Binding-site contacts:
Ligand atom C32 contacts residue GLN22 of chain 1.V at 3.9 Å.
Ligand atom B8 contacts residue THR1 of chain 1.V at 1.4 Å.
Ligand atom C24 contacts residue GLY45 of chain 1.V at 3.6 Å.
Ligand atom C33 contacts residue ASP131 of chain 1.W at 3.9 Å.
Ligand atom C24 contacts residue ALA49 of chain 1.V at 3.8 Å (hydrophobic).
Ligand atom O28 contacts residue THR1 of chain 1.V at 2.3 Å (h-bond).
Ligand atom C21 contacts residue LYS33 of chain 1.V at 3.9 Å.
Ligand atom C22 contacts residue THR1 of chain 1.V at 2.9 Å.
Ligand atom C10 contacts residue GLY47 of chain 1.V at 3.3 Å.
Ligand atom C21 contacts residue THR1 of chain 1.V at 2.4 Å.
Ligand atom C2 contacts residue THR21 of chain 1.V at 3.7 Å.
Ligand atom C7 contacts residue THR21 of chain 1.V at 3.8 Å.
Ligand atom O19 contacts residue THR21 of chain 1.V at 3.1 Å (h-bond).
Ligand atom C3 contacts residue SER20 of chain 1.V at 3.5 Å.
Ligand atom C23 contacts residue GLY47 of chain 1.V at 3.6 Å.
Ligand atom N20 contacts residue THR1 of chain 1.V at 3.6 Å.
Ligand atom C3 contacts residue THR21 of chain 1.V at 3.9 Å.
Ligand atom C25 contacts residue CYS31 of chain 1.V at 3.9 Å (hydrophobic).
Ligand atom O27 contacts residue ALA46 of chain 1.V at 3.2 Å.
Ligand atom C14 contacts residue THR48 of chain 1.V at 3.8 Å.
Ligand atom C24 contacts residue GLY47 of chain 1.V at 3.8 Å.
Ligand atom O8 contacts residue ALA49 of chain 1.V at 3.1 Å (h-bond).
Ligand atom C10 contacts residue THR21 of chain 1.V at 3.9 Å.
Ligand atom N20 contacts residue GLY47 of chain 1.V at 2.9 Å (h-bond).
Ligand atom O27 contacts residue THR1 of chain 1.V at 2.3 Å (h-bond).
Ligand atom C11 contacts residue GLY47 of chain 1.V at 3.9 Å.
Ligand atom C31 contacts residue GLN22 of chain 1.V at 3.4 Å.
Ligand atom C11 contacts residue THR21 of chain 1.V at 3.9 Å.
Ligand atom C31 contacts residue ASP125 of chain 1.W at 3.9 Å.
Ligand atom C33 contacts residue ALA27 of chain 1.V at 3.8 Å (hydrophobic).
Ligand atom C33 contacts residue CYS129 of chain 1.W at 3.8 Å (hydrophobic).
Ligand atom O19 contacts residue SER20 of chain 1.V at 3.3 Å (h-bond).
Ligand atom C32 contacts residue CYS129 of chain 1.W at 3.7 Å (hydrophobic).
Ligand atom C24 contacts residue THR52 of chain 1.V at 3.8 Å.
Ligand atom C13 contacts residue GLY47 of chain 1.V at 3.7 Å.
Ligand atom O27 contacts residue GLY47 of chain 1.V at 2.8 Å (h-bond).
Ligand atom C18 contacts residue GLY47 of chain 1.V at 3.5 Å.
Ligand atom N9 contacts residue THR21 of chain 1.V at 3.0 Å (h-bond).
Ligand atom C21 contacts residue GLY47 of chain 1.V at 3.9 Å.
Ligand atom C22 contacts residue LYS33 of chain 1.V at 3.7 Å.

A small-molecule ligand and the protein it binds are described below.
Small molecule (SMILES): C#CCCCC(=O)N[C@@H](Cc1ccccc1)C(=O)N[C@@H](CC(C)C)B(O)O

Sequence of chain 1.V:
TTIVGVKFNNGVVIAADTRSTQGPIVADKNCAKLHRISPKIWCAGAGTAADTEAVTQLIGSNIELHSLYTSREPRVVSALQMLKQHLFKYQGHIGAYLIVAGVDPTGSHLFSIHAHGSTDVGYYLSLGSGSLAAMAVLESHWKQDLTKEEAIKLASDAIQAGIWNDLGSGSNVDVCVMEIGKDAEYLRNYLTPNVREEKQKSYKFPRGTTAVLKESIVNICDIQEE

Sequence of chain 1.W:
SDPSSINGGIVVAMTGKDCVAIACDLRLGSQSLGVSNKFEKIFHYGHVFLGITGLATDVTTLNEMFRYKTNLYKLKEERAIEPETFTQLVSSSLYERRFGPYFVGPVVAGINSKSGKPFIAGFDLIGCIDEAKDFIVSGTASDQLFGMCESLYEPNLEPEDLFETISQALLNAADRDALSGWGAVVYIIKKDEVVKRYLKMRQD